Sequence of chain 1.B:
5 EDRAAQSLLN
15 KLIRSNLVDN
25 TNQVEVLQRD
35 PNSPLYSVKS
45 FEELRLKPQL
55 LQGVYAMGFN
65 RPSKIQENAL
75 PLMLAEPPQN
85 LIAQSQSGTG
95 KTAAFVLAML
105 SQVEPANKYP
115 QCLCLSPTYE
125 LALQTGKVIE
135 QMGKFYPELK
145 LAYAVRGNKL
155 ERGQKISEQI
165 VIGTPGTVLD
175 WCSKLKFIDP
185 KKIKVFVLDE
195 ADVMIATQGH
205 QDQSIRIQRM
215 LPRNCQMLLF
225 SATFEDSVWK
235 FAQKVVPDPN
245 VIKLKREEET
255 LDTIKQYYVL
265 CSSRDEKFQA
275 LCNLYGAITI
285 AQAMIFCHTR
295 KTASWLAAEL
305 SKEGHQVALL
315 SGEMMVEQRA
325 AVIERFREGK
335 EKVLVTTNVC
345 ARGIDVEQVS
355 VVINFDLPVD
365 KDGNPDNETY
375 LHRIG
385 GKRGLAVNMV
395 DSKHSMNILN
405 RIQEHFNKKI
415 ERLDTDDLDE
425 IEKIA

Binding-site contacts:
Ligand atom O3' contacts residue SER19 of chain 1.B at 3.6 Å.
Ligand atom O2G contacts residue GLU194 of chain 1.B at 3.3 Å (salt-bridge).
Ligand atom O1G contacts residue MG1 of chain 1.G at 3.2 Å.
Ligand atom C4 contacts residue LEU21 of chain 1.B at 3.5 Å (hydrophobic).
Ligand atom O2G contacts residue LYS15 of chain 1.B at 3.0 Å.
Ligand atom N1 contacts residue PHE63 of chain 1.B at 3.6 Å.
Ligand atom C5 contacts residue PHE63 of chain 1.B at 3.6 Å (hydrophobic).
Ligand atom N6 contacts residue GLN70 of chain 1.B at 2.7 Å (h-bond).
Ligand atom C2 contacts residue PHE63 of chain 1.B at 3.4 Å (hydrophobic).
Ligand atom O2G contacts residue MG1 of chain 1.G at 2.0 Å.
Ligand atom N9 contacts residue PHE63 of chain 1.B at 3.4 Å.
Ligand atom O1A contacts residue ALA97 of chain 1.B at 3.0 Å (h-bond).
Ligand atom O1B contacts residue GLY92 of chain 1.B at 3.5 Å (h-bond).
Ligand atom O1B contacts residue GLY94 of chain 1.B at 3.3 Å (h-bond).
Ligand atom N7 contacts residue GLN70 of chain 1.B at 2.9 Å (h-bond).
Ligand atom PG contacts residue MG1 of chain 1.G at 3.1 Å.
Ligand atom N3 contacts residue PHE63 of chain 1.B at 3.3 Å.
Ligand atom N1 contacts residue ARG65 of chain 1.B at 3.6 Å (salt-bridge).
Ligand atom O1G contacts residue LYS95 of chain 1.B at 2.9 Å (salt-bridge).
Ligand atom O4' contacts residue LEU21 of chain 1.B at 3.2 Å.
Ligand atom O2B contacts residue LYS95 of chain 1.B at 3.5 Å (salt-bridge).
Ligand atom O3G contacts residue LYS15 of chain 1.B at 2.8 Å (salt-bridge).
Ligand atom O1G contacts residue SER91 of chain 1.B at 3.2 Å.
Ligand atom O2B contacts residue MG1 of chain 1.G at 3.0 Å.
Ligand atom N6 contacts residue SER67 of chain 1.B at 3.5 Å (h-bond).
Ligand atom N6 contacts residue ARG65 of chain 1.B at 3.1 Å (salt-bridge).
Ligand atom O3' contacts residue ASN20 of chain 1.B at 3.6 Å (h-bond).
Ligand atom O2G contacts residue THR96 of chain 1.B at 3.6 Å (h-bond).
Ligand atom O3A contacts residue GLY94 of chain 1.B at 3.2 Å (h-bond).
Ligand atom O1B contacts residue THR93 of chain 1.B at 3.4 Å (h-bond).
Ligand atom O1A contacts residue GLY94 of chain 1.B at 3.4 Å.
Ligand atom O4' contacts residue ASN20 of chain 1.B at 3.6 Å.
Ligand atom N9 contacts residue LEU21 of chain 1.B at 3.6 Å.
Ligand atom O2' contacts residue PHE63 of chain 1.B at 3.4 Å.
Ligand atom O1B contacts residue LYS95 of chain 1.B at 2.6 Å (salt-bridge).
Ligand atom C4 contacts residue PHE63 of chain 1.B at 3.2 Å (hydrophobic).
Ligand atom N3B contacts residue GLY92 of chain 1.B at 3.2 Å (h-bond).
Ligand atom O1A contacts residue THR96 of chain 1.B at 3.2 Å (h-bond).
Ligand atom O3G contacts residue SER91 of chain 1.B at 3.4 Å.
Ligand atom O2B contacts residue THR96 of chain 1.B at 2.7 Å (h-bond).

A small-molecule ligand and the protein it binds are described below.
Small molecule (SMILES): Nc1ncnc2c1ncn2[C@@H]1O[C@H](CO[P](=O)(O)O[P](=O)(O)NP(=O)(O)O)[C@@H](O)[C@H]1O